Sequence of chain 1.B:
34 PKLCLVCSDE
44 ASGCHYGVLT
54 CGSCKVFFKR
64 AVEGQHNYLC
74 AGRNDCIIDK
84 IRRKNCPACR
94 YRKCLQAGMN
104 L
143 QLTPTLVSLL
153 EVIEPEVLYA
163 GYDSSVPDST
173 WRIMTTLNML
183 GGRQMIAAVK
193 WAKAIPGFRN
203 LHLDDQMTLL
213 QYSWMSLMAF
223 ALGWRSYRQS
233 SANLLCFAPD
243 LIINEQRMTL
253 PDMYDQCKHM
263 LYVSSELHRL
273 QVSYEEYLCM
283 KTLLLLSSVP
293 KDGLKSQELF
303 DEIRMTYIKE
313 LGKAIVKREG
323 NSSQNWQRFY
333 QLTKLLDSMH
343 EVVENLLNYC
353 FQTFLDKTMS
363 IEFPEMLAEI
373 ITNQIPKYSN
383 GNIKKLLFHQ

This small molecule binds to this protein.
Small molecule (SMILES): C[C@@H]1C[C@H]2[C@@H]3C[C@H](F)C4=CC(=O)C=C[C@]4(C)[C@@]3(F)[C@@H](O)C[C@]2(C)[C@@]1(OC(=O)c1ccco1)C(=O)SCF

Binding-site contacts:
Ligand atom F2 contacts residue PHE239 of chain 1.B at 3.2 Å.
Ligand atom C10 contacts residue GLN186 of chain 1.B at 3.4 Å.
Ligand atom O2 contacts residue ASN180 of chain 1.B at 3.1 Å (h-bond).
Ligand atom C10 contacts residue ARG227 of chain 1.B at 3.7 Å.
Ligand atom C12 contacts residue LEU179 of chain 1.B at 3.4 Å (hydrophobic).
Ligand atom F3 contacts residue PHE365 of chain 1.B at 3.3 Å.
Ligand atom C11 contacts residue PHE239 of chain 1.B at 3.6 Å (hydrophobic).
Ligand atom C24 contacts residue LEU179 of chain 1.B at 3.7 Å (hydrophobic).
Ligand atom F3 contacts residue ASN180 of chain 1.B at 3.2 Å.
Ligand atom O4 contacts residue TYR351 of chain 1.B at 3.3 Å.
Ligand atom O6 contacts residue CYS352 of chain 1.B at 3.7 Å.
Ligand atom C11 contacts residue GLN186 of chain 1.B at 3.5 Å.
Ligand atom C6 contacts residue MET217 of chain 1.B at 3.6 Å (hydrophobic).
Ligand atom C17 contacts residue ASN180 of chain 1.B at 3.7 Å.
Ligand atom F1 contacts residue MET220 of chain 1.B at 3.1 Å.
Ligand atom C19 contacts residue ASN180 of chain 1.B at 3.6 Å.
Ligand atom C1 contacts residue LEU348 of chain 1.B at 3.5 Å (hydrophobic).
Ligand atom C27 contacts residue MET176 of chain 1.B at 3.8 Å (hydrophobic).
Ligand atom S1 contacts residue MET176 of chain 1.B at 3.7 Å.
Ligand atom C9 contacts residue MET220 of chain 1.B at 3.5 Å (hydrophobic).
Ligand atom C27 contacts residue THR355 of chain 1.B at 3.7 Å.
Ligand atom C21 contacts residue MET262 of chain 1.B at 3.8 Å (hydrophobic).
Ligand atom C14 contacts residue GLY183 of chain 1.B at 3.7 Å.
Ligand atom O3 contacts residue MET262 of chain 1.B at 3.8 Å.
Ligand atom C7 contacts residue MET220 of chain 1.B at 3.6 Å (hydrophobic).
Ligand atom C23 contacts residue MET262 of chain 1.B at 3.7 Å (hydrophobic).
Ligand atom O1 contacts residue ARG227 of chain 1.B at 2.6 Å (salt-bridge).
Ligand atom F1 contacts residue ALA221 of chain 1.B at 2.9 Å.
Ligand atom O2 contacts residue LEU179 of chain 1.B at 3.1 Å (h-bond).
Ligand atom F3 contacts residue ILE363 of chain 1.B at 3.4 Å.
Ligand atom O6 contacts residue TYR351 of chain 1.B at 3.3 Å.
Ligand atom C10 contacts residue PHE239 of chain 1.B at 3.7 Å (hydrophobic).
Ligand atom C2 contacts residue LEU348 of chain 1.B at 3.7 Å (hydrophobic).
Ligand atom C16 contacts residue LEU179 of chain 1.B at 3.6 Å (hydrophobic).
Ligand atom C25 contacts residue MET255 of chain 1.B at 3.6 Å (hydrophobic).
Ligand atom C22 contacts residue MET262 of chain 1.B at 3.7 Å (hydrophobic).
Ligand atom C23 contacts residue LEU179 of chain 1.B at 3.7 Å (hydrophobic).
Ligand atom O4 contacts residue GLN258 of chain 1.B at 3.2 Å (h-bond).
Ligand atom O1 contacts residue GLN186 of chain 1.B at 3.1 Å (h-bond).
Ligand atom C19 contacts residue CYS352 of chain 1.B at 3.8 Å (hydrophobic).